Binding-site contacts:
Ligand atom C contacts residue ALA328 of chain 1.A at 4.3 Å (hydrophobic).
Ligand atom CB contacts residue SER83 of chain 1.A at 2.9 Å.
Ligand atom CG contacts residue TYR174 of chain 1.A at 4.3 Å (hydrophobic).
Ligand atom C contacts residue MET246 of chain 1.A at 3.7 Å (hydrophobic).
Ligand atom CG contacts residue SER83 of chain 1.A at 4.4 Å.
Ligand atom CB contacts residue TYR174 of chain 1.A at 3.3 Å (hydrophobic).
Ligand atom C contacts residue GLY327 of chain 1.A at 4.3 Å.
Ligand atom N contacts residue TYR174 of chain 1.A at 4.0 Å.
Ligand atom C contacts residue SER83 of chain 1.A at 1.4 Å.
Ligand atom N contacts residue ASN176 of chain 1.A at 3.8 Å.
Ligand atom CD1 contacts residue ASP326 of chain 1.A at 4.2 Å.
Ligand atom O contacts residue HIS245 of chain 1.A at 4.4 Å.
Ligand atom CD1 contacts residue LEU304 of chain 1.A at 4.2 Å (hydrophobic).
Ligand atom CB contacts residue ASP326 of chain 1.A at 4.3 Å.
Ligand atom O contacts residue SER83 of chain 1.A at 2.4 Å (h-bond).
Ligand atom CA contacts residue TYR174 of chain 1.A at 4.1 Å (hydrophobic).
Ligand atom O contacts residue GLY327 of chain 1.A at 3.8 Å.
Ligand atom C contacts residue TYR174 of chain 1.A at 4.2 Å (hydrophobic).
Ligand atom N contacts residue SER83 of chain 1.A at 3.1 Å (h-bond).
Ligand atom O contacts residue GLY82 of chain 1.A at 4.1 Å.
Ligand atom CA contacts residue SER83 of chain 1.A at 2.5 Å.
Ligand atom N contacts residue ARG466 of chain 1.A at 3.6 Å.
Ligand atom CD1 contacts residue TYR174 of chain 1.A at 4.0 Å (hydrophobic).
Ligand atom O contacts residue MET246 of chain 1.A at 3.1 Å.
Ligand atom O contacts residue ALA328 of chain 1.A at 3.2 Å (h-bond).
Ligand atom CD2 contacts residue ARG466 of chain 1.A at 3.5 Å.

Sequence of chain 1.A:
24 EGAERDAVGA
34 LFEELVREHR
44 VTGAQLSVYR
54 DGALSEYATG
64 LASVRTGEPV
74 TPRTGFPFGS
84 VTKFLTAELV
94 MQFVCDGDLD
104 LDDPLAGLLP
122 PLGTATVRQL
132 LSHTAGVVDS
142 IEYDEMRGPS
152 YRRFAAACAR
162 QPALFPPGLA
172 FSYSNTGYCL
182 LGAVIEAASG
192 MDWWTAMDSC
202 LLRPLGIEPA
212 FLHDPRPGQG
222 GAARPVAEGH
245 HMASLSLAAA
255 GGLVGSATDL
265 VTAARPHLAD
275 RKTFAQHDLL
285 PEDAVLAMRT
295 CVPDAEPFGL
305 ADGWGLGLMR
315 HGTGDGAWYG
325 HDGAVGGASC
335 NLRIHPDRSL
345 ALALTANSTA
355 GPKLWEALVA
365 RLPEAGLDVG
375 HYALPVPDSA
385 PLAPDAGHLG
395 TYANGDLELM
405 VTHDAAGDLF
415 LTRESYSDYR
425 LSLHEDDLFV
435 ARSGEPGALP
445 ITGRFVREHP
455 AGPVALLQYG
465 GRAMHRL

This protein binds this small molecule.
Small molecule (SMILES): CC(C)C[C@@H](N)C(=O)O